Binding-site contacts:
Ligand atom N contacts residue LEU46 of chain 1.A at 3.6 Å.
Ligand atom OXT contacts residue LYS8 of chain 1.A at 3.3 Å.
Ligand atom CZ2 contacts residue GLN80 of chain 1.A at 3.6 Å.
Ligand atom CB contacts residue TYR27 of chain 1.A at 3.4 Å (hydrophobic).
Ligand atom CA contacts residue ASN43 of chain 1.A at 3.3 Å.
Ligand atom O contacts residue LEU46 of chain 1.A at 3.5 Å.
Ligand atom O contacts residue LYS73 of chain 1.A at 2.2 Å (salt-bridge).
Ligand atom O contacts residue LYS73 of chain 1.A at 3.6 Å.
Ligand atom O contacts residue LYS73 of chain 1.A at 3.2 Å (salt-bridge).
Ligand atom CH2 contacts residue GLN80 of chain 1.A at 3.4 Å.
Ligand atom CB contacts residue ASN43 of chain 1.A at 3.4 Å.
Ligand atom CG contacts residue TYR27 of chain 1.A at 3.5 Å (hydrophobic).
Ligand atom OXT contacts residue ASN43 of chain 1.A at 2.9 Å (h-bond).
Ligand atom OD2 contacts residue LYS73 of chain 1.A at 3.4 Å (salt-bridge).
Ligand atom CG contacts residue LYS73 of chain 1.A at 3.2 Å.
Ligand atom OXT contacts residue ASN12 of chain 1.A at 3.0 Å (h-bond).
Ligand atom C contacts residue LYS73 of chain 1.A at 3.7 Å.
Ligand atom CG contacts residue PHE109 of chain 1.A at 3.6 Å (hydrophobic).
Ligand atom OD1 contacts residue LYS73 of chain 1.A at 2.6 Å (salt-bridge).
Ligand atom CE3 contacts residue PHE15 of chain 1.A at 3.7 Å (hydrophobic).
Ligand atom C contacts residue LYS8 of chain 1.A at 3.7 Å.
Ligand atom C contacts residue LEU46 of chain 1.A at 3.5 Å (hydrophobic).
Ligand atom CE3 contacts residue 1PE1 of chain 1.G at 3.3 Å.
Ligand atom CD1 contacts residue ILE113 of chain 1.A at 3.5 Å (hydrophobic).
Ligand atom CD1 contacts residue PHE76 of chain 1.A at 3.5 Å (hydrophobic).
Ligand atom CD contacts residue PHE15 of chain 1.A at 3.6 Å (hydrophobic).
Ligand atom C contacts residue LYS73 of chain 1.A at 3.4 Å.
Ligand atom C contacts residue ASN12 of chain 1.A at 3.7 Å.
Ligand atom N contacts residue PHE109 of chain 1.A at 3.7 Å.
Ligand atom CZ2 contacts residue PHE76 of chain 1.A at 3.4 Å (hydrophobic).
Ligand atom CA contacts residue LEU46 of chain 1.A at 3.7 Å (hydrophobic).
Ligand atom C contacts residue ASN43 of chain 1.A at 3.6 Å.
Ligand atom CD1 contacts residue ASP112 of chain 1.A at 3.8 Å.
Ligand atom CB contacts residue ASN12 of chain 1.A at 3.3 Å.
Ligand atom CE2 contacts residue PHE76 of chain 1.A at 3.5 Å (hydrophobic).
Ligand atom CG contacts residue ASN12 of chain 1.A at 3.5 Å.
Ligand atom O contacts residue LYS8 of chain 1.A at 2.9 Å (salt-bridge).
Ligand atom CZ3 contacts residue 1PE1 of chain 1.G at 3.4 Å.
Ligand atom O contacts residue PHE77 of chain 1.A at 3.5 Å.
Ligand atom N contacts residue ASN43 of chain 1.A at 2.9 Å (h-bond).

Sequence of chain 1.A:
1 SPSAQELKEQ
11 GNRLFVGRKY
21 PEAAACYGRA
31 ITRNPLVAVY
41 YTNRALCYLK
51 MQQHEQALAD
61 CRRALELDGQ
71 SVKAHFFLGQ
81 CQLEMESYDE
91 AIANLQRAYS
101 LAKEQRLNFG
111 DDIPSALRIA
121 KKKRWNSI

This protein binds this small molecule.
Small molecule (SMILES): CC(=O)N[C@@H](CC(C)C)C(=O)N[C@@H](Cc1c[nH]c2ccccc12)C(=O)N[C@@H](Cc1c[nH]c2ccccc12)C(=O)N1CCC[C@H]1C(=O)N[C@@H](CC(=O)O)C(=O)O